Sequence of chain 2.A:
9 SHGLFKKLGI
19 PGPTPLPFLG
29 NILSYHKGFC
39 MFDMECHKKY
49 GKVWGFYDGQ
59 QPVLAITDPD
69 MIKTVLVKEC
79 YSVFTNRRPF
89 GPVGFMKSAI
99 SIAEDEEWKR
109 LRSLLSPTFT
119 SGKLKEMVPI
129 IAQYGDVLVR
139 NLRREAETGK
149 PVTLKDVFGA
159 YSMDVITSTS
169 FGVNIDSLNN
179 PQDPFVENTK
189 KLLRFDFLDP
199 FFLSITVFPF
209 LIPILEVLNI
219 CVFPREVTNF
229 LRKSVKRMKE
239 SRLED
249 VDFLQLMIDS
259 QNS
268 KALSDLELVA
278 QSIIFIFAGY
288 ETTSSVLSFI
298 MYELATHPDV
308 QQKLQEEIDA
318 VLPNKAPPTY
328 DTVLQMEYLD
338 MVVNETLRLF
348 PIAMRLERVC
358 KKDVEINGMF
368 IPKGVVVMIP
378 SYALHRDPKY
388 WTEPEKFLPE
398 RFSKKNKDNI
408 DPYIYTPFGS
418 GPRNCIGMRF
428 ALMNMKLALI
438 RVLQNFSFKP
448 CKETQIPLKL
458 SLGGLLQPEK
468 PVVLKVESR

A protein and the small-molecule ligand that binds it are described below.
Small molecule (SMILES): CC(C)(C)OC(=O)NCCSC[C@H](NC1CCCC1)C(=O)NCc1cccnc1

Binding-site contacts:
Ligand atom C12 contacts residue ARG85 of chain 2.A at 4.2 Å.
Ligand atom C23 contacts residue PHE284 of chain 2.A at 3.6 Å (hydrophobic).
Ligand atom C18 contacts residue PHE88 of chain 2.A at 3.8 Å (hydrophobic).
Ligand atom C23 contacts residue ALA285 of chain 2.A at 3.6 Å (hydrophobic).
Ligand atom N14 contacts residue PHE284 of chain 2.A at 4.3 Å.
Ligand atom C04 contacts residue ARG352 of chain 2.A at 3.9 Å.
Ligand atom S11 contacts residue ARG85 of chain 2.A at 4.3 Å.
Ligand atom C27 contacts residue HEM1 of chain 2.B at 3.1 Å.
Ligand atom C18 contacts residue PHE284 of chain 2.A at 4.1 Å (hydrophobic).
Ligand atom C19 contacts residue ILE100 of chain 2.A at 4.2 Å (hydrophobic).
Ligand atom C06 contacts residue ALA350 of chain 2.A at 4.3 Å (hydrophobic).
Ligand atom N22 contacts residue PHE284 of chain 2.A at 3.2 Å.
Ligand atom C29 contacts residue HEM1 of chain 2.B at 3.2 Å.
Ligand atom C03 contacts residue GLU354 of chain 2.A at 3.4 Å.
Ligand atom C04 contacts residue GLU354 of chain 2.A at 3.2 Å.
Ligand atom C18 contacts residue ILE100 of chain 2.A at 3.7 Å (hydrophobic).
Ligand atom C02 contacts residue GLU354 of chain 2.A at 3.8 Å.
Ligand atom N08 contacts residue ALA350 of chain 2.A at 3.7 Å.
Ligand atom C17 contacts residue ILE100 of chain 2.A at 3.5 Å (hydrophobic).
Ligand atom C19 contacts residue PHE284 of chain 2.A at 3.3 Å (hydrophobic).
Ligand atom C18 contacts residue PHE193 of chain 2.A at 4.2 Å (hydrophobic).
Ligand atom O21 contacts residue SER99 of chain 2.A at 3.9 Å.
Ligand atom O21 contacts residue HEM1 of chain 2.B at 4.0 Å.
Ligand atom C16 contacts residue SER99 of chain 2.A at 3.4 Å.
Ligand atom C15 contacts residue SER99 of chain 2.A at 3.3 Å.
Ligand atom C01 contacts residue ARG352 of chain 2.A at 3.8 Å.
Ligand atom C24 contacts residue ALA285 of chain 2.A at 3.7 Å (hydrophobic).
Ligand atom C16 contacts residue ILE100 of chain 2.A at 3.5 Å (hydrophobic).
Ligand atom C03 contacts residue PHE195 of chain 2.A at 4.1 Å (hydrophobic).
Ligand atom C17 contacts residue PHE88 of chain 2.A at 3.7 Å (hydrophobic).
Ligand atom C19 contacts residue ILE281 of chain 2.A at 3.6 Å (hydrophobic).
Ligand atom N28 contacts residue HEM1 of chain 2.B at 2.3 Å.
Ligand atom O05 contacts residue ALA350 of chain 2.A at 4.1 Å.
Ligand atom C29 contacts residue ALA285 of chain 2.A at 3.5 Å (hydrophobic).
Ligand atom C27 contacts residue THR289 of chain 2.A at 4.1 Å.
Ligand atom S11 contacts residue HEM1 of chain 2.B at 4.2 Å.
Ligand atom C01 contacts residue GLU354 of chain 2.A at 3.6 Å.
Ligand atom C19 contacts residue SER99 of chain 2.A at 3.6 Å.
Ligand atom C26 contacts residue THR289 of chain 2.A at 3.6 Å.
Ligand atom C25 contacts residue THR289 of chain 2.A at 4.1 Å.